Sequence of chain 1.C:
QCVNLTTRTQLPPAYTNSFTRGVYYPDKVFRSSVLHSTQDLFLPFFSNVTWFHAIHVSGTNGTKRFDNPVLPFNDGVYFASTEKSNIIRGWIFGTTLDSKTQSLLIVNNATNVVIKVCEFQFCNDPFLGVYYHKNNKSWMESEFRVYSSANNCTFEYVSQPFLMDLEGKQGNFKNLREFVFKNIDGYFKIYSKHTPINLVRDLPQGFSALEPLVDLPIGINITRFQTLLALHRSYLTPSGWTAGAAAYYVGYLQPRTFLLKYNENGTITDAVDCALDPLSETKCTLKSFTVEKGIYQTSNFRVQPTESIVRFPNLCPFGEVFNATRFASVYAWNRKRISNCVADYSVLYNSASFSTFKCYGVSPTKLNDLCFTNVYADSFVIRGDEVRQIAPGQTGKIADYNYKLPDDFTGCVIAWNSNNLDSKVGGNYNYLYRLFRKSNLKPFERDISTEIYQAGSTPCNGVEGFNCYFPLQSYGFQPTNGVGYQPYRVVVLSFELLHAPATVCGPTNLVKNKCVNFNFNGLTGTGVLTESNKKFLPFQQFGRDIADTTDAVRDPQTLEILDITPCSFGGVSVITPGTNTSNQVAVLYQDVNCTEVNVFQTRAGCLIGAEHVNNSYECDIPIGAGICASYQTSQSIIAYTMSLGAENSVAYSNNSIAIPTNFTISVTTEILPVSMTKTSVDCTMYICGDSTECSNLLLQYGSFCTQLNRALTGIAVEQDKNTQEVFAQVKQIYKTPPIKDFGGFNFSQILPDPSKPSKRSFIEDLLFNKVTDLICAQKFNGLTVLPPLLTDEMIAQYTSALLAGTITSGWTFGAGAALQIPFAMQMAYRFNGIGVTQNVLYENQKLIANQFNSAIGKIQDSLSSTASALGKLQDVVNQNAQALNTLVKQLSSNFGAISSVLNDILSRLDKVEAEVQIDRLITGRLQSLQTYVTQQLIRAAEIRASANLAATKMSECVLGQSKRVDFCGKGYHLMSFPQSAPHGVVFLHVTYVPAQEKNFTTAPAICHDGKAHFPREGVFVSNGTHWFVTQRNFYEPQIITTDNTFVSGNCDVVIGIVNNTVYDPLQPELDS

Binding-site contacts:
Ligand atom C8 contacts residue LYS1073 of chain 1.C at 4.4 Å.
Ligand atom C5 contacts residue ASN1074 of chain 1.C at 3.6 Å.
Ligand atom C7 contacts residue ASN1074 of chain 1.C at 4.0 Å.
Ligand atom C3 contacts residue ASN1074 of chain 1.C at 3.8 Å.
Ligand atom C4 contacts residue ASN1074 of chain 1.C at 4.2 Å.
Ligand atom O6 contacts residue ALA706 of chain 1.C at 4.0 Å.
Ligand atom C2 contacts residue ASN1074 of chain 1.C at 2.5 Å.
Ligand atom C8 contacts residue GLU1072 of chain 1.C at 3.1 Å.
Ligand atom C5 contacts residue ALA706 of chain 1.C at 4.0 Å (hydrophobic).
Ligand atom N2 contacts residue ASN1074 of chain 1.C at 2.9 Å (h-bond).
Ligand atom O5 contacts residue ASN1074 of chain 1.C at 2.3 Å (h-bond).
Ligand atom C6 contacts residue ALA706 of chain 1.C at 3.8 Å (hydrophobic).
Ligand atom C1 contacts residue ASN1074 of chain 1.C at 1.4 Å.

The protein below binds the small molecule below.
Small molecule (SMILES): CC(=O)N[C@@H]1[C@@H](O)[C@H](O)[C@@H](CO)O[C@H]1O